The protein below binds the small molecule below.
Small molecule (SMILES): CCCSc1c(F)c(F)c(S(N)(=O)=O)c(F)c1F

Sequence of chain 1.A:
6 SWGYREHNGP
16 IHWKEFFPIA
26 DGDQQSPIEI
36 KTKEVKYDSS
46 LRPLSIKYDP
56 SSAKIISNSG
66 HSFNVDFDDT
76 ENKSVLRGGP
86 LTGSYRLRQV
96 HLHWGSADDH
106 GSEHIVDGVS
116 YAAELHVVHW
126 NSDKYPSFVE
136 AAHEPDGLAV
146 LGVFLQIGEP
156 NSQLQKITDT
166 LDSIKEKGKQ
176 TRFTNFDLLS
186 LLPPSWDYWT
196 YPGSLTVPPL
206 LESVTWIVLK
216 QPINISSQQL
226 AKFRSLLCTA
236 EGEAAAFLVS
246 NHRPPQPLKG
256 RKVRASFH

Binding-site contacts:
Ligand atom F18 contacts residue VAL202 of chain 1.A at 3.6 Å.
Ligand atom O3 contacts residue ZN1 of chain 1.C at 3.3 Å.
Ligand atom F16 contacts residue VAL123 of chain 1.A at 3.6 Å.
Ligand atom C6 contacts residue VAL202 of chain 1.A at 3.6 Å (hydrophobic).
Ligand atom S1 contacts residue HIS96 of chain 1.A at 3.4 Å.
Ligand atom F17 contacts residue VAL202 of chain 1.A at 3.4 Å.
Ligand atom F16 contacts residue LEU200 of chain 1.A at 2.9 Å.
Ligand atom F15 contacts residue PHE133 of chain 1.A at 3.7 Å.
Ligand atom C9 contacts residue GLN94 of chain 1.A at 3.7 Å.
Ligand atom O4 contacts residue THR201 of chain 1.A at 3.0 Å (h-bond).
Ligand atom N2 contacts residue ZN1 of chain 1.C at 1.4 Å.
Ligand atom C7 contacts residue GLN94 of chain 1.A at 3.4 Å.
Ligand atom F18 contacts residue GLN94 of chain 1.A at 3.7 Å.
Ligand atom F17 contacts residue HIS96 of chain 1.A at 3.0 Å.
Ligand atom F15 contacts residue LEU200 of chain 1.A at 3.1 Å.
Ligand atom N2 contacts residue THR201 of chain 1.A at 2.8 Å (h-bond).
Ligand atom S11 contacts residue CIT1 of chain 1.E at 3.6 Å.
Ligand atom C9 contacts residue LEU200 of chain 1.A at 3.2 Å (hydrophobic).
Ligand atom O3 contacts residue HIS96 of chain 1.A at 3.4 Å.
Ligand atom C8 contacts residue GLN94 of chain 1.A at 3.2 Å.
Ligand atom F16 contacts residue VAL145 of chain 1.A at 3.5 Å.
Ligand atom C12 contacts residue PHE133 of chain 1.A at 3.3 Å (hydrophobic).
Ligand atom S11 contacts residue GLN94 of chain 1.A at 3.5 Å (h-bond).
Ligand atom C6 contacts residue HIS96 of chain 1.A at 3.1 Å.
Ligand atom F17 contacts residue ZN1 of chain 1.C at 3.4 Å.
Ligand atom O3 contacts residue VAL145 of chain 1.A at 3.2 Å.
Ligand atom N2 contacts residue HIS98 of chain 1.A at 3.1 Å (h-bond).
Ligand atom F18 contacts residue CIT1 of chain 1.E at 3.2 Å.
Ligand atom N2 contacts residue HIS96 of chain 1.A at 2.9 Å (h-bond).
Ligand atom O3 contacts residue TRP211 of chain 1.A at 3.6 Å.
Ligand atom F15 contacts residue VAL123 of chain 1.A at 3.4 Å.
Ligand atom C10 contacts residue VAL123 of chain 1.A at 3.7 Å (hydrophobic).
Ligand atom C10 contacts residue LEU200 of chain 1.A at 3.1 Å (hydrophobic).
Ligand atom S1 contacts residue HIS121 of chain 1.A at 3.7 Å.
Ligand atom O4 contacts residue LEU200 of chain 1.A at 3.3 Å.
Ligand atom O3 contacts residue HIS121 of chain 1.A at 3.3 Å (h-bond).
Ligand atom N2 contacts residue HIS121 of chain 1.A at 2.8 Å (h-bond).
Ligand atom O4 contacts residue TRP211 of chain 1.A at 3.6 Å.
Ligand atom S1 contacts residue ZN1 of chain 1.C at 2.9 Å.
Ligand atom C5 contacts residue HIS96 of chain 1.A at 3.2 Å.